Sequence of chain 1.G:
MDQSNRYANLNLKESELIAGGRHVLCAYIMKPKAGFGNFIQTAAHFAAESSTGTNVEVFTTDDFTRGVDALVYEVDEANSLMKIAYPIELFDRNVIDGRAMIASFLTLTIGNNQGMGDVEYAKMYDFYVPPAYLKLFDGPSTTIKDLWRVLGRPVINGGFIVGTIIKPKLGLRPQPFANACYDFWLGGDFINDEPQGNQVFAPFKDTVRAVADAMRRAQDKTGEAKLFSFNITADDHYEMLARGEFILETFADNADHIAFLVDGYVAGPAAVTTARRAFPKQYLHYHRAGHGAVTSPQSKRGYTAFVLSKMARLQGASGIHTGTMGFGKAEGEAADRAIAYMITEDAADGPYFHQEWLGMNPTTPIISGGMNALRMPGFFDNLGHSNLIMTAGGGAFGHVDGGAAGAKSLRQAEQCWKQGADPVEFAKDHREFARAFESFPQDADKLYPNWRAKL

Sequence of chain 1.H:
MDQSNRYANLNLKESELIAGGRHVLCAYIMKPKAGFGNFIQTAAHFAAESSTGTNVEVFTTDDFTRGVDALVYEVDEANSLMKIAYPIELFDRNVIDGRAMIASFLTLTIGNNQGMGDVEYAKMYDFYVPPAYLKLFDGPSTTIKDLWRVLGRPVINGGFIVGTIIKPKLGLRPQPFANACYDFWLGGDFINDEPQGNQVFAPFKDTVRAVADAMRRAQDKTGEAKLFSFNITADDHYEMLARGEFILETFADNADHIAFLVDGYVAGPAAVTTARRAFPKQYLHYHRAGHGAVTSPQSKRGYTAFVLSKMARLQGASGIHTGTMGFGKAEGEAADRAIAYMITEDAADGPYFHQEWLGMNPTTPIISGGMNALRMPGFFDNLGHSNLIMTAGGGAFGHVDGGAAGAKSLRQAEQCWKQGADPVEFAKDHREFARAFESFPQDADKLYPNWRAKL

Binding-site contacts:
Ligand atom C2 contacts residue MG1 of chain 1.Z at 2.9 Å.
Ligand atom O2 contacts residue ASP214 of chain 1.G at 3.4 Å (salt-bridge).
Ligand atom O3 contacts residue MG1 of chain 1.Z at 2.3 Å.
Ligand atom C1 contacts residue SER389 of chain 1.G at 3.4 Å.
Ligand atom C3 contacts residue MG1 of chain 1.Z at 3.1 Å.
Ligand atom O4 contacts residue GLY390 of chain 1.G at 3.2 Å (h-bond).
Ligand atom O4P contacts residue HIS342 of chain 1.G at 2.9 Å (h-bond).
Ligand atom O3 contacts residue KCX212 of chain 1.G at 2.9 Å (h-bond).
Ligand atom O6 contacts residue ASN132 of chain 1.H at 3.0 Å (h-bond).
Ligand atom O6 contacts residue ASP214 of chain 1.G at 3.1 Å (salt-bridge).
Ligand atom O2P contacts residue LYS187 of chain 1.G at 3.4 Å.
Ligand atom O3 contacts residue HIS308 of chain 1.G at 2.7 Å (h-bond).
Ligand atom O3P contacts residue LYS350 of chain 1.G at 2.7 Å (salt-bridge).
Ligand atom O1P contacts residue GLY414 of chain 1.G at 2.9 Å (h-bond).
Ligand atom O4 contacts residue SER389 of chain 1.G at 3.1 Å (h-bond).
Ligand atom C3 contacts residue KCX212 of chain 1.G at 3.0 Å.
Ligand atom O6 contacts residue LYS187 of chain 1.G at 3.2 Å (salt-bridge).
Ligand atom O2 contacts residue ILE185 of chain 1.G at 3.5 Å.
Ligand atom O2 contacts residue KCX212 of chain 1.G at 3.0 Å (h-bond).
Ligand atom O6 contacts residue GLU215 of chain 1.G at 3.2 Å (salt-bridge).
Ligand atom C contacts residue ASN132 of chain 1.H at 3.4 Å.
Ligand atom O1 contacts residue LYS187 of chain 1.G at 3.0 Å (salt-bridge).
Ligand atom O3P contacts residue THR74 of chain 1.H at 3.4 Å (h-bond).
Ligand atom O2 contacts residue LYS187 of chain 1.G at 3.2 Å (salt-bridge).
Ligand atom O7 contacts residue GLU69 of chain 1.H at 3.5 Å (salt-bridge).
Ligand atom O4P contacts residue SER389 of chain 1.G at 3.3 Å (h-bond).
Ligand atom O6P contacts residue HIS342 of chain 1.G at 3.5 Å.
Ligand atom O6P contacts residue ARG309 of chain 1.G at 2.8 Å (salt-bridge).
Ligand atom O3P contacts residue GLY391 of chain 1.G at 2.8 Å (h-bond).
Ligand atom O6 contacts residue LYS189 of chain 1.G at 2.8 Å (salt-bridge).
Ligand atom C contacts residue MG1 of chain 1.Z at 2.9 Å.
Ligand atom C contacts residue LYS187 of chain 1.G at 3.4 Å.
Ligand atom O2 contacts residue MG1 of chain 1.Z at 2.2 Å.
Ligand atom O5P contacts residue ARG309 of chain 1.G at 2.9 Å (salt-bridge).
Ligand atom O3 contacts residue GLU215 of chain 1.G at 2.8 Å (salt-bridge).
Ligand atom O3 contacts residue ASN132 of chain 1.H at 3.0 Å (h-bond).
Ligand atom O7 contacts residue LYS350 of chain 1.G at 2.9 Å (salt-bridge).
Ligand atom O6 contacts residue MG1 of chain 1.Z at 2.2 Å.
Ligand atom O2P contacts residue GLY415 of chain 1.G at 2.9 Å (h-bond).
Ligand atom O2P contacts residue THR74 of chain 1.H at 2.6 Å (h-bond).

A small-molecule ligand and the protein it binds are described below.
Small molecule (SMILES): O=C(O)[C@@](O)(COP(=O)(O)O)[C@H](O)[C@H](O)COP(=O)(O)O